Binding-site contacts:
Ligand atom N2 contacts residue ASN156 of chain 12.F at 2.5 Å (h-bond).
Ligand atom C5 contacts residue ASN156 of chain 12.F at 3.7 Å.
Ligand atom O5 contacts residue ASN156 of chain 12.F at 2.5 Å (h-bond).
Ligand atom C1 contacts residue ASN156 of chain 12.F at 1.4 Å.
Ligand atom C7 contacts residue ASN156 of chain 12.F at 3.3 Å.
Ligand atom C1 contacts residue GLY126 of chain 12.F at 3.4 Å.
Ligand atom C6 contacts residue GLU127 of chain 12.F at 3.8 Å.
Ligand atom C3 contacts residue ASN156 of chain 12.F at 3.6 Å.
Ligand atom C6 contacts residue LYS128 of chain 12.F at 4.3 Å.
Ligand atom C5 contacts residue GLU127 of chain 12.F at 3.6 Å.
Ligand atom C8 contacts residue PRO179 of chain 12.F at 4.4 Å (hydrophobic).
Ligand atom O3 contacts residue GLU127 of chain 12.F at 4.2 Å.
Ligand atom O7 contacts residue ASN156 of chain 12.F at 3.2 Å (h-bond).
Ligand atom C3 contacts residue GLU127 of chain 12.F at 3.6 Å.
Ligand atom O4 contacts residue GLU127 of chain 12.F at 3.1 Å (salt-bridge).
Ligand atom C5 contacts residue GLY126 of chain 12.F at 4.0 Å.
Ligand atom C4 contacts residue GLU127 of chain 12.F at 3.6 Å.
Ligand atom C4 contacts residue ASN156 of chain 12.F at 4.2 Å.
Ligand atom C2 contacts residue ASN156 of chain 12.F at 2.3 Å.
Ligand atom O5 contacts residue GLY126 of chain 12.F at 3.7 Å.
Ligand atom C8 contacts residue ASN156 of chain 12.F at 4.2 Å.

A small-molecule ligand and the protein it binds are described below.
Small molecule (SMILES): CC(=O)N[C@@H]1[C@@H](O)[C@H](O)[C@@H](CO)O[C@H]1O

Sequence of chain 12.F:
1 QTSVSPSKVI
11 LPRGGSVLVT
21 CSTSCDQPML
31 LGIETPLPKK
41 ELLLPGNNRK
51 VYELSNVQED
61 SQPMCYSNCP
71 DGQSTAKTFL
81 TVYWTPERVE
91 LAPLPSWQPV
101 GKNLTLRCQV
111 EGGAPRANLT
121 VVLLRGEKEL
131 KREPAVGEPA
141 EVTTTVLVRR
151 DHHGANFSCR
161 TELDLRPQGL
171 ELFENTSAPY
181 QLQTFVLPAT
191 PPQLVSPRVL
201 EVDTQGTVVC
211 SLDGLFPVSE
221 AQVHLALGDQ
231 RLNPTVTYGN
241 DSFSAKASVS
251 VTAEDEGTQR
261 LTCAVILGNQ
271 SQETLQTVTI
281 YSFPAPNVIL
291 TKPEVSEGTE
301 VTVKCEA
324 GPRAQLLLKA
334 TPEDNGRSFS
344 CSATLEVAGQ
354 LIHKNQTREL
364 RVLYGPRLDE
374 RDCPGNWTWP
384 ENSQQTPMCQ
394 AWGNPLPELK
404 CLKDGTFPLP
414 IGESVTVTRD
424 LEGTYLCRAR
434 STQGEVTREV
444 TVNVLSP